Sequence of chain 1.J:
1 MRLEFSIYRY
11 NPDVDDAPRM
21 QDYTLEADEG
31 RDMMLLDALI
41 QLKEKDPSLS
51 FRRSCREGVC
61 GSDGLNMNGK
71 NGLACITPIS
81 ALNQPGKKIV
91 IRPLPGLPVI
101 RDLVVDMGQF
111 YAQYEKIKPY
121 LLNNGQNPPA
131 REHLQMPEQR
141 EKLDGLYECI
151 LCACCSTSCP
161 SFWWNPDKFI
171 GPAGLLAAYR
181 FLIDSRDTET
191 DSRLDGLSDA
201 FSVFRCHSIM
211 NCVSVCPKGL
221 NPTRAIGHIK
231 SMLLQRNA

This protein binds this small molecule.
Small molecule (SMILES): CC1=C(C(=O)Nc2ccccc2)SCCO1

Sequence of chain 1.L:
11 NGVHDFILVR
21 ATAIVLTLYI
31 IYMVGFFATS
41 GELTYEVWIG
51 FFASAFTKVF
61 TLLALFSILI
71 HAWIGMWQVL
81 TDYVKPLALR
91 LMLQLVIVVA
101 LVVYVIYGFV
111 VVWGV

Sequence of chain 1.K:
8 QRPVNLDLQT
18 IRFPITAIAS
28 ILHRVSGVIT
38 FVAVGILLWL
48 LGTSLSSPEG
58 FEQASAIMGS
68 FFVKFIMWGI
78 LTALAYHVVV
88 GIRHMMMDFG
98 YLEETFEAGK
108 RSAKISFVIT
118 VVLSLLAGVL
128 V

Binding-site contacts:
Ligand atom C14 contacts residue PHE20 of chain 1.K at 4.0 Å (hydrophobic).
Ligand atom C2 contacts residue ASP82 of chain 1.L at 4.1 Å.
Ligand atom C6 contacts residue HEM1 of chain 1.LA at 3.5 Å.
Ligand atom C12 contacts residue PRO160 of chain 1.J at 3.7 Å (hydrophobic).
Ligand atom C2 contacts residue ILE209 of chain 1.J at 3.8 Å (hydrophobic).
Ligand atom C1 contacts residue ASP82 of chain 1.L at 3.3 Å.
Ligand atom C2 contacts residue TYR83 of chain 1.L at 4.1 Å (hydrophobic).
Ligand atom C13 contacts residue PHE20 of chain 1.K at 3.5 Å (hydrophobic).
Ligand atom C8 contacts residue ILE28 of chain 1.K at 4.0 Å (hydrophobic).
Ligand atom C1 contacts residue TRP164 of chain 1.J at 3.6 Å (hydrophobic).
Ligand atom O9 contacts residue TRP164 of chain 1.J at 3.1 Å (h-bond).
Ligand atom C8 contacts residue TYR83 of chain 1.L at 3.5 Å (hydrophobic).
Ligand atom C6 contacts residue HIS207 of chain 1.J at 3.5 Å.
Ligand atom O7 contacts residue ILE209 of chain 1.J at 4.1 Å.
Ligand atom C5 contacts residue HEM1 of chain 1.LA at 4.2 Å.
Ligand atom C3 contacts residue ILE209 of chain 1.J at 3.9 Å (hydrophobic).
Ligand atom S4 contacts residue SER27 of chain 1.K at 3.6 Å (h-bond).
Ligand atom C2 contacts residue ARG31 of chain 1.K at 3.6 Å.
Ligand atom C1 contacts residue ILE209 of chain 1.J at 4.2 Å (hydrophobic).
Ligand atom O7 contacts residue HIS207 of chain 1.J at 3.0 Å.
Ligand atom C16 contacts residue ILE28 of chain 1.K at 3.9 Å (hydrophobic).
Ligand atom N10 contacts residue ILE28 of chain 1.K at 3.8 Å.
Ligand atom C3 contacts residue TYR83 of chain 1.L at 3.8 Å (hydrophobic).
Ligand atom C1 contacts residue PRO160 of chain 1.J at 4.0 Å (hydrophobic).
Ligand atom C1 contacts residue ARG31 of chain 1.K at 3.8 Å.
Ligand atom N10 contacts residue PRO160 of chain 1.J at 3.9 Å.
Ligand atom C11 contacts residue ILE28 of chain 1.K at 3.9 Å (hydrophobic).
Ligand atom O7 contacts residue ARG31 of chain 1.K at 3.6 Å (salt-bridge).
Ligand atom C6 contacts residue ARG31 of chain 1.K at 3.4 Å.
Ligand atom C15 contacts residue TRP164 of chain 1.J at 4.0 Å (hydrophobic).
Ligand atom C16 contacts residue TRP164 of chain 1.J at 4.1 Å (hydrophobic).
Ligand atom C11 contacts residue PRO160 of chain 1.J at 3.8 Å (hydrophobic).
Ligand atom O9 contacts residue TYR83 of chain 1.L at 2.7 Å (h-bond).
Ligand atom C3 contacts residue ARG31 of chain 1.K at 4.1 Å.
Ligand atom C5 contacts residue HIS207 of chain 1.J at 4.1 Å.
Ligand atom C1 contacts residue SER161 of chain 1.J at 3.7 Å.
Ligand atom O9 contacts residue PRO160 of chain 1.J at 3.8 Å.
Ligand atom S4 contacts residue ILE28 of chain 1.K at 3.6 Å.
Ligand atom C8 contacts residue PRO160 of chain 1.J at 3.8 Å (hydrophobic).
Ligand atom C5 contacts residue SER27 of chain 1.K at 3.1 Å.